Sequence of chain 1.A:
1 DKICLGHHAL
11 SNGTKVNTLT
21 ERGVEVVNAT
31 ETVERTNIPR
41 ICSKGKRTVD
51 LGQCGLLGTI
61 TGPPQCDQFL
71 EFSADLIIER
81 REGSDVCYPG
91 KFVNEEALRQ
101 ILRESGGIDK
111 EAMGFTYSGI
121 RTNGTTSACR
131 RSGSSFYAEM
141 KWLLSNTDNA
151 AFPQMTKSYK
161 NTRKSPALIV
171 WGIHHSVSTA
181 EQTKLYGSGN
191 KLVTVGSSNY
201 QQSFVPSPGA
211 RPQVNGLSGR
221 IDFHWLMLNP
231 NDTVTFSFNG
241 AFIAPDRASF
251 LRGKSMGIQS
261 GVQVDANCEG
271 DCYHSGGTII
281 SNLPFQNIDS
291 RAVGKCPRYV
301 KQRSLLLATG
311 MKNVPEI

Binding-site contacts:
Ligand atom C2 contacts residue ASN28 of chain 1.A at 2.5 Å.
Ligand atom O6 contacts residue THR30 of chain 1.A at 3.1 Å (h-bond).
Ligand atom O5 contacts residue ASN28 of chain 1.A at 2.4 Å (h-bond).
Ligand atom C6 contacts residue THR30 of chain 1.A at 3.2 Å.
Ligand atom C1 contacts residue ASN28 of chain 1.A at 1.4 Å.
Ligand atom C6 contacts residue ALA29 of chain 1.A at 4.2 Å (hydrophobic).
Ligand atom O5 contacts residue THR309 of chain 1.A at 4.1 Å.
Ligand atom C5 contacts residue ASN28 of chain 1.A at 3.6 Å.
Ligand atom N2 contacts residue ASN28 of chain 1.A at 3.0 Å (h-bond).
Ligand atom O6 contacts residue ALA29 of chain 1.A at 3.7 Å.
Ligand atom O5 contacts residue ALA29 of chain 1.A at 4.1 Å.
Ligand atom C4 contacts residue ASN28 of chain 1.A at 4.2 Å.
Ligand atom O7 contacts residue ASN28 of chain 1.A at 4.0 Å.
Ligand atom C7 contacts residue ASN28 of chain 1.A at 3.7 Å.
Ligand atom C3 contacts residue ASN28 of chain 1.A at 3.8 Å.
Ligand atom C5 contacts residue ALA29 of chain 1.A at 4.5 Å (hydrophobic).
Ligand atom C1 contacts residue THR309 of chain 1.A at 4.5 Å.

This small molecule binds to this protein.
Small molecule (SMILES): CC(=O)N[C@@H]1[C@@H](O)[C@H](O)[C@@H](CO)O[C@H]1O